Binding-site contacts:
Ligand atom C7 contacts residue ASN714 of chain 1.A at 3.4 Å.
Ligand atom C4 contacts residue LEU919 of chain 1.A at 4.5 Å (hydrophobic).
Ligand atom C3 contacts residue LEU919 of chain 1.A at 4.4 Å (hydrophobic).
Ligand atom O7 contacts residue GLN1068 of chain 1.A at 3.6 Å.
Ligand atom C4 contacts residue ASN714 of chain 1.A at 4.2 Å.
Ligand atom N2 contacts residue ASN714 of chain 1.A at 2.9 Å (h-bond).
Ligand atom C6 contacts residue GLN923 of chain 1.A at 4.0 Å.
Ligand atom C1 contacts residue ASN714 of chain 1.A at 1.4 Å.
Ligand atom O5 contacts residue ASN714 of chain 1.A at 2.4 Å (h-bond).
Ligand atom C7 contacts residue GLN1068 of chain 1.A at 4.4 Å.
Ligand atom C6 contacts residue LEU919 of chain 1.A at 4.5 Å (hydrophobic).
Ligand atom O6 contacts residue GLN923 of chain 1.A at 3.5 Å (h-bond).
Ligand atom O7 contacts residue ASN714 of chain 1.A at 3.5 Å (h-bond).
Ligand atom O7 contacts residue LEU919 of chain 1.A at 3.3 Å.
Ligand atom C5 contacts residue LEU919 of chain 1.A at 4.0 Å (hydrophobic).
Ligand atom C5 contacts residue ASN714 of chain 1.A at 3.7 Å.
Ligand atom O4 contacts residue LEU919 of chain 1.A at 4.0 Å.
Ligand atom C5 contacts residue GLN923 of chain 1.A at 4.2 Å.
Ligand atom C3 contacts residue ASN714 of chain 1.A at 3.8 Å.
Ligand atom C7 contacts residue LEU919 of chain 1.A at 3.9 Å (hydrophobic).
Ligand atom C1 contacts residue LEU919 of chain 1.A at 4.3 Å (hydrophobic).
Ligand atom C2 contacts residue ASN714 of chain 1.A at 2.4 Å.
Ligand atom C8 contacts residue ASN714 of chain 1.A at 4.5 Å.
Ligand atom C8 contacts residue LEU919 of chain 1.A at 4.2 Å (hydrophobic).

The small molecule below binds the protein below.
Small molecule (SMILES): CC(=O)N[C@H]1[C@H](O[C@H]2[C@H](O)[C@@H](NC(C)=O)CO[C@@H]2CO)O[C@H](CO)[C@@H](O)[C@@H]1O

Sequence of chain 1.A:
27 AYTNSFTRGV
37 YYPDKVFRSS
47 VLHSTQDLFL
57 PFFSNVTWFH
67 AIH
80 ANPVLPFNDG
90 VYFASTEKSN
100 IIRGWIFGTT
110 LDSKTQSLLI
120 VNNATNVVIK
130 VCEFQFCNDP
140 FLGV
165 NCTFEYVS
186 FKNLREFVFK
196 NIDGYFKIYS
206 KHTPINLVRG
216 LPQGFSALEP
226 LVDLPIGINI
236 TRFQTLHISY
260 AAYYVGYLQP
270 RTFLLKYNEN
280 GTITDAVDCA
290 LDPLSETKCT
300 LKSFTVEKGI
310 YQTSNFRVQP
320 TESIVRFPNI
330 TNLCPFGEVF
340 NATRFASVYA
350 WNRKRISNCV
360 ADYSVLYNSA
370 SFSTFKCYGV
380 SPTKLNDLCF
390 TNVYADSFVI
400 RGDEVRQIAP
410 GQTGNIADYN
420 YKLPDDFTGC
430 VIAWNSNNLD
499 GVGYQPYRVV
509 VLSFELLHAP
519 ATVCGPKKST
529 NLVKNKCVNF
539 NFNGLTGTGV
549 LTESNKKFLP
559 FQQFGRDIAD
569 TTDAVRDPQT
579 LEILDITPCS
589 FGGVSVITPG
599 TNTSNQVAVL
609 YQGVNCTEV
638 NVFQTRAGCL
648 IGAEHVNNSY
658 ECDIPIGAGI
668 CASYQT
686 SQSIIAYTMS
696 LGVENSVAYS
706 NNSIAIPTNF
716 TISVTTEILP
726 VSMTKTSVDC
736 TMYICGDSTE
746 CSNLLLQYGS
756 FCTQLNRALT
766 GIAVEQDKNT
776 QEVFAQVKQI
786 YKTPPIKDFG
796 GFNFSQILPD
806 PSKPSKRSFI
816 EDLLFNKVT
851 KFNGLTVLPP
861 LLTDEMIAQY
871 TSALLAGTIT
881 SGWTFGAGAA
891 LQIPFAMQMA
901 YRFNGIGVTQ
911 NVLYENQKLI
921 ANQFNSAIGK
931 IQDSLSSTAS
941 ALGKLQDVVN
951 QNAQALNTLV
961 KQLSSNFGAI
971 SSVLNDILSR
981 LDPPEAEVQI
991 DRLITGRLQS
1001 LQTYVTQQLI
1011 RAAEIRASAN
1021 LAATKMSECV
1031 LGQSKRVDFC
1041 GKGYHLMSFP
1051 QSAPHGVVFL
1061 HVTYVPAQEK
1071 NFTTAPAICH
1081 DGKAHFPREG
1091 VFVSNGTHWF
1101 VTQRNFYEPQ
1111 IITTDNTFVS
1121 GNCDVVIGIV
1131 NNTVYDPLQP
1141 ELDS